Sequence of chain 1.A:
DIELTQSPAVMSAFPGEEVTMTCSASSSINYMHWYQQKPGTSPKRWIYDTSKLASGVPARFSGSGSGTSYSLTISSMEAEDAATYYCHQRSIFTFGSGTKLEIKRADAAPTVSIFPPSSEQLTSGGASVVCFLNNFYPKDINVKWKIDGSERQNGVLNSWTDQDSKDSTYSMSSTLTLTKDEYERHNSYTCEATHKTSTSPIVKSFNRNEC

This protein binds this small molecule.
Small molecule (SMILES): C[C@]12CCC(=O)C=C1CC[C@@H]1[C@@H]2[C@@H](O)C[C@@]2(C)[C@H]1CC[C@]2(O)C(=O)CO

Binding-site contacts:
Ligand atom O1 contacts residue TYR59 of chain 1.B at 3.7 Å.
Ligand atom C14 contacts residue TYR59 of chain 1.B at 3.7 Å (hydrophobic).
Ligand atom C17 contacts residue TYR60 of chain 1.B at 3.5 Å (hydrophobic).
Ligand atom O4 contacts residue ASP62 of chain 1.B at 3.5 Å (salt-bridge).
Ligand atom C8 contacts residue ARG90 of chain 1.A at 4.0 Å.
Ligand atom O1 contacts residue TYR104 of chain 1.B at 3.8 Å.
Ligand atom C2 contacts residue TYR59 of chain 1.B at 3.8 Å (hydrophobic).
Ligand atom C6 contacts residue TRP47 of chain 1.B at 4.0 Å (hydrophobic).
Ligand atom C4 contacts residue TYR59 of chain 1.B at 3.7 Å (hydrophobic).
Ligand atom C3 contacts residue ARG57 of chain 1.B at 3.6 Å.
Ligand atom C7 contacts residue TRP47 of chain 1.B at 3.7 Å (hydrophobic).
Ligand atom C3 contacts residue TYR59 of chain 1.B at 3.6 Å (hydrophobic).
Ligand atom C1 contacts residue TYR59 of chain 1.B at 3.7 Å (hydrophobic).
Ligand atom O3 contacts residue TYR59 of chain 1.B at 3.7 Å.
Ligand atom O2 contacts residue SER91 of chain 1.A at 3.6 Å.
Ligand atom C8 contacts residue TRP47 of chain 1.B at 3.8 Å (hydrophobic).
Ligand atom C6 contacts residue PHE50 of chain 1.B at 3.6 Å (hydrophobic).
Ligand atom C3 contacts residue TYR104 of chain 1.B at 3.6 Å (hydrophobic).
Ligand atom O3 contacts residue TYR60 of chain 1.B at 2.8 Å (h-bond).
Ligand atom C18 contacts residue TRP47 of chain 1.B at 3.8 Å (hydrophobic).
Ligand atom C16 contacts residue TYR60 of chain 1.B at 3.5 Å (hydrophobic).
Ligand atom C18 contacts residue SER91 of chain 1.A at 3.9 Å.
Ligand atom O4 contacts residue PHE93 of chain 1.A at 3.4 Å.
Ligand atom O2 contacts residue ARG90 of chain 1.A at 2.9 Å (salt-bridge).
Ligand atom C19 contacts residue ARG90 of chain 1.A at 3.4 Å.
Ligand atom C4 contacts residue ARG57 of chain 1.B at 3.6 Å.
Ligand atom O1 contacts residue ARG57 of chain 1.B at 3.0 Å (salt-bridge).
Ligand atom O4 contacts residue GLY61 of chain 1.B at 3.7 Å.
Ligand atom O4 contacts residue TYR60 of chain 1.B at 3.9 Å.
Ligand atom C20 contacts residue ASP62 of chain 1.B at 3.8 Å.
Ligand atom C4 contacts residue TYR104 of chain 1.B at 3.6 Å (hydrophobic).
Ligand atom C9 contacts residue TYR59 of chain 1.B at 3.9 Å (hydrophobic).
Ligand atom C7 contacts residue PHE50 of chain 1.B at 3.5 Å (hydrophobic).
Ligand atom C4 contacts residue PHE50 of chain 1.B at 3.9 Å (hydrophobic).
Ligand atom C19 contacts residue TYR104 of chain 1.B at 3.8 Å (hydrophobic).
Ligand atom C15 contacts residue TRP47 of chain 1.B at 3.6 Å (hydrophobic).
Ligand atom O5 contacts residue ASP62 of chain 1.B at 2.7 Å (salt-bridge).
Ligand atom C18 contacts residue ARG90 of chain 1.A at 3.5 Å.
Ligand atom C20 contacts residue TYR60 of chain 1.B at 3.6 Å (hydrophobic).
Ligand atom C21 contacts residue ASP62 of chain 1.B at 3.4 Å.

Sequence of chain 1.B:
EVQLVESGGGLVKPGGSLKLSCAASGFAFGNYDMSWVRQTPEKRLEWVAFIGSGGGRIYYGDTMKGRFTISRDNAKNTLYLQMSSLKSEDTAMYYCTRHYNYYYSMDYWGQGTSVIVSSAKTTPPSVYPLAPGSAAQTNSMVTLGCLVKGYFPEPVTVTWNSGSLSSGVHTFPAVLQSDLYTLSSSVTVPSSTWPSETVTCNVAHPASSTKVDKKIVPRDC